Sequence of chain 2.C:
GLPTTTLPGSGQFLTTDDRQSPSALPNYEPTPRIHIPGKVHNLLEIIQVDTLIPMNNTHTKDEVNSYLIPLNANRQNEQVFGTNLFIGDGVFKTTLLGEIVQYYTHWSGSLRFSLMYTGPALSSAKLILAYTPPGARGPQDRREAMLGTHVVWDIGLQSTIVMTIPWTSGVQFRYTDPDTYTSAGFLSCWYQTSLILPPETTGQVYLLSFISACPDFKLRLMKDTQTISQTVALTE

Sequence of chain 1.C:
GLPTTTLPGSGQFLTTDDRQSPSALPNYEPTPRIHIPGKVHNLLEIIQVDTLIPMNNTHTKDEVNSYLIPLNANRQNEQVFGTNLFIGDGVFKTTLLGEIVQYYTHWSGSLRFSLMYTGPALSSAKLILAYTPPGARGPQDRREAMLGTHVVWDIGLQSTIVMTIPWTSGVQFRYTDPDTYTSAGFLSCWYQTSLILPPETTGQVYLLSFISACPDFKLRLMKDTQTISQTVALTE

A small-molecule ligand and the protein it binds are described below.
Small molecule (SMILES): Cc1cc(CCCOc2c(C)cc(-c3noc(C(F)(F)F)n3)cc2C)on1

Binding-site contacts:
Ligand atom F2 contacts residue PHE186 of chain 1.A at 3.1 Å.
Ligand atom O1A contacts residue PHE186 of chain 1.A at 3.4 Å.
Ligand atom O1 contacts residue MET221 of chain 1.A at 3.7 Å.
Ligand atom N1A contacts residue ALA24 of chain 1.C at 3.3 Å.
Ligand atom C1C contacts residue TYR197 of chain 1.A at 3.7 Å (hydrophobic).
Ligand atom CM6 contacts residue VAL191 of chain 1.A at 3.7 Å (hydrophobic).
Ligand atom O1A contacts residue PRO174 of chain 1.A at 3.4 Å.
Ligand atom CM4 contacts residue VAL176 of chain 1.A at 3.7 Å (hydrophobic).
Ligand atom F3 contacts residue PRO174 of chain 1.A at 3.1 Å.
Ligand atom C6B contacts residue TYR152 of chain 1.A at 3.6 Å (hydrophobic).
Ligand atom C4B contacts residue TYR152 of chain 1.A at 3.6 Å (hydrophobic).
Ligand atom N3A contacts residue PHE186 of chain 1.A at 3.1 Å.
Ligand atom C3B contacts residue MET224 of chain 1.A at 3.6 Å (hydrophobic).
Ligand atom C5B contacts residue TYR152 of chain 1.A at 3.4 Å (hydrophobic).
Ligand atom CM2 contacts residue MET224 of chain 1.A at 3.5 Å (hydrophobic).
Ligand atom CM3 contacts residue ASN219 of chain 1.A at 3.5 Å.
Ligand atom N1A contacts residue PHE186 of chain 1.A at 3.5 Å.
Ligand atom N1A contacts residue PRO174 of chain 1.A at 3.5 Å.
Ligand atom CM2 contacts residue TYR128 of chain 1.A at 3.4 Å (hydrophobic).
Ligand atom C4 contacts residue LEU106 of chain 1.A at 3.3 Å (hydrophobic).
Ligand atom F3 contacts residue TYR152 of chain 1.A at 3.6 Å.
Ligand atom F1 contacts residue MET224 of chain 1.A at 3.7 Å.
Ligand atom C2A contacts residue TYR152 of chain 1.A at 3.5 Å (hydrophobic).
Ligand atom F3 contacts residue SER175 of chain 1.A at 2.8 Å.
Ligand atom CM4 contacts residue ALA150 of chain 1.A at 3.7 Å (hydrophobic).
Ligand atom F2 contacts residue VAL176 of chain 1.A at 2.7 Å.
Ligand atom C3A contacts residue PHE186 of chain 1.A at 3.1 Å (hydrophobic).
Ligand atom CM6 contacts residue TYR152 of chain 1.A at 3.4 Å (hydrophobic).
Ligand atom N3A contacts residue TYR152 of chain 1.A at 3.5 Å.
Ligand atom CM4 contacts residue PHE186 of chain 1.A at 3.5 Å (hydrophobic).
Ligand atom C2A contacts residue PHE186 of chain 1.A at 3.3 Å (hydrophobic).
Ligand atom F3 contacts residue VAL176 of chain 1.A at 3.6 Å.
Ligand atom F3 contacts residue ALA150 of chain 1.A at 3.0 Å.
Ligand atom C1C contacts residue TYR128 of chain 1.A at 3.3 Å (hydrophobic).
Ligand atom C2C contacts residue TYR128 of chain 1.A at 3.2 Å (hydrophobic).
Ligand atom C4 contacts residue TYR197 of chain 1.A at 3.7 Å (hydrophobic).
Ligand atom C3C contacts residue TYR128 of chain 1.A at 3.1 Å (hydrophobic).
Ligand atom F1 contacts residue PHE186 of chain 1.A at 3.3 Å.
Ligand atom C3 contacts residue LEU106 of chain 1.A at 3.4 Å (hydrophobic).
Ligand atom O1A contacts residue ALA24 of chain 1.C at 3.4 Å.

Sequence of chain 1.A:
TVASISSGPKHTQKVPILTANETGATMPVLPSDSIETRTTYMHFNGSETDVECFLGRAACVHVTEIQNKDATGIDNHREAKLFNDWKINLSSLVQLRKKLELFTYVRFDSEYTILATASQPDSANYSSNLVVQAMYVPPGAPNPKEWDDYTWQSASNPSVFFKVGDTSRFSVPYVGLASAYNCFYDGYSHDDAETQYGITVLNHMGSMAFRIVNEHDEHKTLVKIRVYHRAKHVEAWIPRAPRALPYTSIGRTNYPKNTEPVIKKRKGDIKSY